Sequence of chain 1.A:
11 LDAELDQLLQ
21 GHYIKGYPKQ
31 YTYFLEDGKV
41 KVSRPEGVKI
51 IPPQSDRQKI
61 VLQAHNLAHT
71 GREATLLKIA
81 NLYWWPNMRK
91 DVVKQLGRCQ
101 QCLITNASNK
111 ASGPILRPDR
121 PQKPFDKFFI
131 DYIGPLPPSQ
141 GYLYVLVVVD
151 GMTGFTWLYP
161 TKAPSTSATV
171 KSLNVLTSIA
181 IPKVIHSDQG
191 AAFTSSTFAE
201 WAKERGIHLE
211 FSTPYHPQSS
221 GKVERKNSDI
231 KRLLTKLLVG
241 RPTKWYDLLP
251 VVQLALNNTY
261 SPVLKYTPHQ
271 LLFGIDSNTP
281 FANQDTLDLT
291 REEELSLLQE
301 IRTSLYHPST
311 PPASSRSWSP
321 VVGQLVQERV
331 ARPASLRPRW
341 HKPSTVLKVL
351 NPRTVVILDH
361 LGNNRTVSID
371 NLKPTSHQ

The protein below binds the small molecule below.
Small molecule (SMILES): O=C1c2c(ccc(O)c2O)CN1Cc1ccc(F)c(Cl)c1

Binding-site contacts:
Ligand atom OAC contacts residue ASP188 of chain 1.A at 3.3 Å (salt-bridge).
Ligand atom CAI contacts residue SO41 of chain 1.M at 4.3 Å.
Ligand atom CAO contacts residue GLN218 of chain 1.A at 4.2 Å.
Ligand atom CAM contacts residue GLU224 of chain 1.A at 3.6 Å.
Ligand atom OAA contacts residue MG1 of chain 1.K at 2.0 Å.
Ligand atom CAL contacts residue PRO217 of chain 1.A at 4.3 Å (hydrophobic).
Ligand atom CAN contacts residue ASP188 of chain 1.A at 3.8 Å.
Ligand atom CAP contacts residue ASP188 of chain 1.A at 3.9 Å.
Ligand atom CAM contacts residue PRO217 of chain 1.A at 4.3 Å (hydrophobic).
Ligand atom CAO contacts residue PRO217 of chain 1.A at 3.8 Å (hydrophobic).
Ligand atom OAC contacts residue ASP131 of chain 1.A at 3.2 Å (salt-bridge).
Ligand atom CAR contacts residue PRO217 of chain 1.A at 3.9 Å (hydrophobic).
Ligand atom CAP contacts residue MG1 of chain 1.K at 3.2 Å.
Ligand atom CAJ contacts residue GLU224 of chain 1.A at 4.1 Å.
Ligand atom CAT contacts residue GLU224 of chain 1.A at 4.0 Å.
Ligand atom CLA contacts residue PRO217 of chain 1.A at 3.8 Å.
Ligand atom CAM contacts residue MG1 of chain 1.K at 2.9 Å.
Ligand atom OAC contacts residue MG1 of chain 1.K at 2.3 Å.
Ligand atom CAF contacts residue SO41 of chain 1.M at 3.5 Å.
Ligand atom CAN contacts residue SO41 of chain 1.M at 4.1 Å.
Ligand atom CAN contacts residue MG1 of chain 1.J at 3.1 Å.
Ligand atom OAA contacts residue GLU224 of chain 1.A at 3.0 Å (salt-bridge).
Ligand atom FAD contacts residue GLN218 of chain 1.A at 3.7 Å.
Ligand atom CAT contacts residue MG1 of chain 1.K at 3.3 Å.
Ligand atom CAP contacts residue GLU224 of chain 1.A at 4.0 Å.
Ligand atom OAC contacts residue MG1 of chain 1.J at 2.0 Å.
Ligand atom CAH contacts residue PRO217 of chain 1.A at 4.0 Å (hydrophobic).
Ligand atom OAB contacts residue ASP188 of chain 1.A at 3.0 Å (salt-bridge).
Ligand atom OAA contacts residue ASP131 of chain 1.A at 4.2 Å.
Ligand atom NAU contacts residue MG1 of chain 1.K at 4.1 Å.
Ligand atom CAG contacts residue PRO217 of chain 1.A at 4.0 Å (hydrophobic).
Ligand atom CAQ contacts residue PRO217 of chain 1.A at 3.6 Å (hydrophobic).
Ligand atom CAT contacts residue MG1 of chain 1.J at 4.2 Å.
Ligand atom OAB contacts residue MG1 of chain 1.J at 2.4 Å.
Ligand atom CAJ contacts residue PRO217 of chain 1.A at 3.6 Å (hydrophobic).
Ligand atom CLA contacts residue GLU224 of chain 1.A at 3.7 Å.
Ligand atom OAC contacts residue GLU224 of chain 1.A at 3.5 Å (salt-bridge).
Ligand atom CAP contacts residue MG1 of chain 1.J at 2.9 Å.
Ligand atom OAB contacts residue SO41 of chain 1.M at 4.0 Å.
Ligand atom CLA contacts residue GLN218 of chain 1.A at 3.8 Å.